Binding-site contacts:
Ligand atom OXT contacts residue GLY95 of chain 1.C at 3.4 Å.
Ligand atom OE2 contacts residue GLY15 of chain 1.C at 3.3 Å.
Ligand atom CD contacts residue ALA121 of chain 1.C at 3.7 Å (hydrophobic).
Ligand atom N contacts residue SER255 of chain 1.D at 3.4 Å (h-bond).
Ligand atom OE1 contacts residue GLY95 of chain 1.C at 3.6 Å.
Ligand atom OXT contacts residue ALA62 of chain 1.C at 3.4 Å.
Ligand atom OXT contacts residue GLY15 of chain 1.C at 3.7 Å.
Ligand atom OXT contacts residue SER63 of chain 1.C at 2.8 Å (h-bond).
Ligand atom O contacts residue ASP97 of chain 1.C at 3.2 Å (salt-bridge).
Ligand atom CD contacts residue THR96 of chain 1.C at 3.5 Å.
Ligand atom CD contacts residue THR16 of chain 1.C at 3.5 Å.
Ligand atom OE2 contacts residue GLY95 of chain 1.C at 3.3 Å.
Ligand atom O contacts residue GLY95 of chain 1.C at 3.5 Å.
Ligand atom CA contacts residue ASP97 of chain 1.C at 3.7 Å.
Ligand atom O contacts residue GLU64 of chain 1.C at 3.7 Å.
Ligand atom OE2 contacts residue THR96 of chain 1.C at 3.7 Å.
Ligand atom OE1 contacts residue ALA121 of chain 1.C at 3.4 Å (h-bond).
Ligand atom CG contacts residue THR16 of chain 1.C at 3.5 Å.
Ligand atom C contacts residue ALA62 of chain 1.C at 4.3 Å (hydrophobic).
Ligand atom C contacts residue SER63 of chain 1.C at 3.5 Å.
Ligand atom CG contacts residue THR96 of chain 1.C at 4.4 Å.
Ligand atom OE1 contacts residue THR16 of chain 1.C at 4.3 Å.
Ligand atom OE1 contacts residue THR96 of chain 1.C at 2.5 Å (h-bond).
Ligand atom CB contacts residue THR96 of chain 1.C at 4.3 Å.
Ligand atom O contacts residue SER63 of chain 1.C at 2.6 Å (h-bond).
Ligand atom C contacts residue GLY95 of chain 1.C at 3.8 Å.
Ligand atom N contacts residue GLU64 of chain 1.C at 2.6 Å (salt-bridge).
Ligand atom OE2 contacts residue ILE17 of chain 1.C at 4.2 Å.
Ligand atom C contacts residue GLU64 of chain 1.C at 3.4 Å.
Ligand atom CB contacts residue ASP97 of chain 1.C at 3.9 Å.
Ligand atom OE1 contacts residue ASP97 of chain 1.C at 4.2 Å.
Ligand atom OXT contacts residue GLU64 of chain 1.C at 3.8 Å.
Ligand atom O contacts residue THR96 of chain 1.C at 3.5 Å (h-bond).
Ligand atom N contacts residue ASP97 of chain 1.C at 2.8 Å (salt-bridge).
Ligand atom CD contacts residue GLY95 of chain 1.C at 3.8 Å.
Ligand atom OE2 contacts residue THR16 of chain 1.C at 2.5 Å (h-bond).
Ligand atom OE2 contacts residue ALA121 of chain 1.C at 3.9 Å.
Ligand atom C contacts residue THR96 of chain 1.C at 4.2 Å.
Ligand atom C contacts residue ASP97 of chain 1.C at 4.0 Å.
Ligand atom CA contacts residue GLU64 of chain 1.C at 3.4 Å.

Sequence of chain 1.C:
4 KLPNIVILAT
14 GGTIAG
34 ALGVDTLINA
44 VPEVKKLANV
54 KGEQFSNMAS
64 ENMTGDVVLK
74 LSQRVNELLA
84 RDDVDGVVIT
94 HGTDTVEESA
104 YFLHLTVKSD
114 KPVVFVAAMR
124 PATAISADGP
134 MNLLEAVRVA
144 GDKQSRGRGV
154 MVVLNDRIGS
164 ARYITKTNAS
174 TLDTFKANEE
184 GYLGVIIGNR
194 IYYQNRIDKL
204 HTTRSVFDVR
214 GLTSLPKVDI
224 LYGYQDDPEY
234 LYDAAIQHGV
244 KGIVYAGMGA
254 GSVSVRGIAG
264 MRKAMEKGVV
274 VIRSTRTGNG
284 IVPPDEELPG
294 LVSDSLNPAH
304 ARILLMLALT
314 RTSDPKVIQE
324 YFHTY

This protein binds this small molecule.
Small molecule (SMILES): N[C@@H](CCC(=O)O)C(=O)O

Sequence of chain 1.D:
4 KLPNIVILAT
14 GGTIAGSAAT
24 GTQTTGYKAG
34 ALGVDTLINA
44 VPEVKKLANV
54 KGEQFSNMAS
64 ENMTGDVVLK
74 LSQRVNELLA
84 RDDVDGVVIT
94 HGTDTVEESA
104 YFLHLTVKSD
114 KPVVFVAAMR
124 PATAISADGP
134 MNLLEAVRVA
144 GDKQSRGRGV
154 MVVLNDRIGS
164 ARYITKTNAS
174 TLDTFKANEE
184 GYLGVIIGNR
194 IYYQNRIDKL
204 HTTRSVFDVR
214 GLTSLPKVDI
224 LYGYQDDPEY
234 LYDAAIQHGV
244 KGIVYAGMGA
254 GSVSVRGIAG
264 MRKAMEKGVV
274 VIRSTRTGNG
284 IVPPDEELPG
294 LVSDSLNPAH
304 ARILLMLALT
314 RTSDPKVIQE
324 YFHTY